A small-molecule ligand and the protein it binds are described below.
Small molecule (SMILES): N#C[Fe](=C=O)C#N

Sequence of chain 1.B:
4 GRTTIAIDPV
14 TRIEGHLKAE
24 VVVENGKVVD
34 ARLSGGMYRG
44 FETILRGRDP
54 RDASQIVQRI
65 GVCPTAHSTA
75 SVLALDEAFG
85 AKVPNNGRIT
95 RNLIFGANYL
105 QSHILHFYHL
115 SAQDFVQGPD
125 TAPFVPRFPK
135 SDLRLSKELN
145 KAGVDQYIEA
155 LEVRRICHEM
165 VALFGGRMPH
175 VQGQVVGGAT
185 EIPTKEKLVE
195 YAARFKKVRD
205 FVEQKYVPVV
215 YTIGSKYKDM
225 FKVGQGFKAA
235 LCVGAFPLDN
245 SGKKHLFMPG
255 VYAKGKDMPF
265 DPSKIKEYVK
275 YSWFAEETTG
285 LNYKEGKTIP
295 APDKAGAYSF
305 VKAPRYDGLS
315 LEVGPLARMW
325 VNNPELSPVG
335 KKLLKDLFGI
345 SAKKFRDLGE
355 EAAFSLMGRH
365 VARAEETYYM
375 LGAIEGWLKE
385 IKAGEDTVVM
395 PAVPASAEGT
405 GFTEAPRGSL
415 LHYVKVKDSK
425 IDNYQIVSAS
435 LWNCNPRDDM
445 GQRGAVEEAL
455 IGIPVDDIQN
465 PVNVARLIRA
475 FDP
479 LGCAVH

Binding-site contacts:
Ligand atom N2 contacts residue ALA409 of chain 1.B at 3.3 Å.
Ligand atom C3 contacts residue CYS481 of chain 1.B at 3.1 Å (hydrophobic).
Ligand atom O3 contacts residue LEU414 of chain 1.B at 3.6 Å.
Ligand atom O3 contacts residue SER432 of chain 1.B at 3.8 Å.
Ligand atom C1 contacts residue CYS67 of chain 1.B at 4.0 Å (hydrophobic).
Ligand atom FE contacts residue CYS481 of chain 1.B at 2.3 Å.
Ligand atom C1 contacts residue CYS481 of chain 1.B at 2.9 Å (hydrophobic).
Ligand atom O3 contacts residue ALA433 of chain 1.B at 3.5 Å (h-bond).
Ligand atom C3 contacts residue CYS67 of chain 1.B at 3.4 Å (hydrophobic).
Ligand atom N1 contacts residue SER434 of chain 1.B at 2.7 Å (h-bond).
Ligand atom C2 contacts residue CYS67 of chain 1.B at 3.0 Å (hydrophobic).
Ligand atom C1 contacts residue ALA433 of chain 1.B at 3.9 Å (hydrophobic).
Ligand atom O3 contacts residue HIS71 of chain 1.B at 4.0 Å.
Ligand atom C2 contacts residue PSW478 of chain 1.B at 3.5 Å.
Ligand atom C3 contacts residue HIS71 of chain 1.B at 3.8 Å.
Ligand atom C2 contacts residue CYS481 of chain 1.B at 4.1 Å (hydrophobic).
Ligand atom C1 contacts residue NI1 of chain 1.J at 3.2 Å.
Ligand atom O3 contacts residue CYS481 of chain 1.B at 4.0 Å.
Ligand atom N1 contacts residue ARG411 of chain 1.B at 3.8 Å.
Ligand atom FE contacts residue PSW478 of chain 1.B at 3.5 Å.
Ligand atom C2 contacts residue NI1 of chain 1.J at 3.4 Å.
Ligand atom O3 contacts residue ALA409 of chain 1.B at 3.3 Å.
Ligand atom C1 contacts residue ARG411 of chain 1.B at 4.0 Å.
Ligand atom FE contacts residue NI1 of chain 1.J at 2.4 Å.
Ligand atom N2 contacts residue PRO410 of chain 1.B at 3.3 Å.
Ligand atom N1 contacts residue NI1 of chain 1.J at 4.1 Å.
Ligand atom N1 contacts residue ALA433 of chain 1.B at 3.5 Å.
Ligand atom N2 contacts residue ARG411 of chain 1.B at 3.0 Å (salt-bridge).
Ligand atom C3 contacts residue NI1 of chain 1.J at 4.1 Å.
Ligand atom C2 contacts residue ALA409 of chain 1.B at 3.4 Å (hydrophobic).
Ligand atom C1 contacts residue SER434 of chain 1.B at 3.8 Å.
Ligand atom N2 contacts residue CYS67 of chain 1.B at 3.4 Å.
Ligand atom N2 contacts residue PSW478 of chain 1.B at 3.9 Å.
Ligand atom FE contacts residue CYS67 of chain 1.B at 2.2 Å.
Ligand atom C2 contacts residue ARG411 of chain 1.B at 3.7 Å.
Ligand atom C3 contacts residue ALA409 of chain 1.B at 3.4 Å (hydrophobic).
Ligand atom N1 contacts residue PSW478 of chain 1.B at 3.1 Å (h-bond).
Ligand atom C3 contacts residue ALA433 of chain 1.B at 4.1 Å (hydrophobic).
Ligand atom N1 contacts residue CYS481 of chain 1.B at 3.4 Å.
Ligand atom C1 contacts residue PSW478 of chain 1.B at 3.0 Å.